Binding-site contacts:
Ligand atom C2 contacts residue GLN599 of chain 1.G at 3.8 Å.
Ligand atom N2 contacts residue GLN599 of chain 1.G at 3.1 Å (h-bond).
Ligand atom N2 contacts residue PRO598 of chain 1.G at 4.4 Å.
Ligand atom O3 contacts residue GLN599 of chain 1.G at 4.2 Å.
Ligand atom C8 contacts residue GLN599 of chain 1.G at 4.2 Å.
Ligand atom N2 contacts residue ASN350 of chain 1.G at 3.0 Å (h-bond).
Ligand atom C8 contacts residue PRO598 of chain 1.G at 3.1 Å (hydrophobic).
Ligand atom C1 contacts residue GLN599 of chain 1.G at 4.0 Å.
Ligand atom O7 contacts residue ASN350 of chain 1.G at 3.5 Å (h-bond).
Ligand atom C4 contacts residue ASN350 of chain 1.G at 4.3 Å.
Ligand atom C5 contacts residue ASN350 of chain 1.G at 3.8 Å.
Ligand atom C2 contacts residue ASN350 of chain 1.G at 2.6 Å.
Ligand atom C1 contacts residue ASN350 of chain 1.G at 1.5 Å.
Ligand atom C8 contacts residue ASN350 of chain 1.G at 4.2 Å.
Ligand atom C7 contacts residue PRO598 of chain 1.G at 4.2 Å (hydrophobic).
Ligand atom C7 contacts residue GLN599 of chain 1.G at 4.1 Å.
Ligand atom C3 contacts residue ASN350 of chain 1.G at 3.9 Å.
Ligand atom C8 contacts residue PRO349 of chain 1.G at 3.6 Å (hydrophobic).
Ligand atom C3 contacts residue GLN599 of chain 1.G at 3.6 Å.
Ligand atom C7 contacts residue ASN350 of chain 1.G at 3.5 Å.
Ligand atom O5 contacts residue ASN350 of chain 1.G at 2.4 Å (h-bond).
Ligand atom C7 contacts residue PRO349 of chain 1.G at 4.5 Å (hydrophobic).

Sequence of chain 1.G:
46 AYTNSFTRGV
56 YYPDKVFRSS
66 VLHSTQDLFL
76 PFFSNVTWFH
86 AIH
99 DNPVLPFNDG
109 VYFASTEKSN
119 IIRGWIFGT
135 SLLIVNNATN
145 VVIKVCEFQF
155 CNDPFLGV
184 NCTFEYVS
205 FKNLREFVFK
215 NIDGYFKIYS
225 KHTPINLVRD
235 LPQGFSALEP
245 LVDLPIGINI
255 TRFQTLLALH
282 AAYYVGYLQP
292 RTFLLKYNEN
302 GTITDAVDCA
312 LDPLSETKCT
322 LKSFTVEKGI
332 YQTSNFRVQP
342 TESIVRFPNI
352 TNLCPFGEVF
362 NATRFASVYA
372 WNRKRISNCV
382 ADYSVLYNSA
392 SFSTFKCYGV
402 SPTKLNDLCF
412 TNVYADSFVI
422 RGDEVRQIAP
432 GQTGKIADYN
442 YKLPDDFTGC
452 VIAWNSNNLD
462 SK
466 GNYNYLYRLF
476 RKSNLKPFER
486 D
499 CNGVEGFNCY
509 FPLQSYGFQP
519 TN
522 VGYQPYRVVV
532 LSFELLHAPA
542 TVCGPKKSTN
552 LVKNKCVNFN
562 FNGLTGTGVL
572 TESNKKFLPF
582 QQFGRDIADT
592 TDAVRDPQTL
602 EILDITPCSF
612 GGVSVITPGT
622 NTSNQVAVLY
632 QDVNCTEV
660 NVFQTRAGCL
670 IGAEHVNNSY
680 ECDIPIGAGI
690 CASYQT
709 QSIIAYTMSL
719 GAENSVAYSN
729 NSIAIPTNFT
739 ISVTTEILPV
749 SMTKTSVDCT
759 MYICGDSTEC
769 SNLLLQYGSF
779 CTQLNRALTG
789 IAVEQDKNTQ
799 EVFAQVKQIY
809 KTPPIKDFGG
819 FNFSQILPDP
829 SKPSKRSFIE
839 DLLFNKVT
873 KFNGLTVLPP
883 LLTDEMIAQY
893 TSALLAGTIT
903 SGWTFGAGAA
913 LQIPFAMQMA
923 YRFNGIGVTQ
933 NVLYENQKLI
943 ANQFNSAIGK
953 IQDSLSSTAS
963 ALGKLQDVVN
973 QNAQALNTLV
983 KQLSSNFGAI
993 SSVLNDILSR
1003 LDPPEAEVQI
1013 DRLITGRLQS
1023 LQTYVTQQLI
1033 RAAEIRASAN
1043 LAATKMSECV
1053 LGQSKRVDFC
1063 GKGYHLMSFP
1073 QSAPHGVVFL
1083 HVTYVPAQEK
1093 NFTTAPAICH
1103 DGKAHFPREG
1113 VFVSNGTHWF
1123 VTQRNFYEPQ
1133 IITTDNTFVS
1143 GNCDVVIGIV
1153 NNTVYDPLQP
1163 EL

This small molecule binds to this protein.
Small molecule (SMILES): CC(=O)N[C@@H]1[C@@H](O)[C@H](O)[C@@H](CO)O[C@H]1O